The protein below binds the small molecule below.
Small molecule (SMILES): Brc1nc2nc[nH]c2c(Br)c1Br

Sequence of chain 1.A:
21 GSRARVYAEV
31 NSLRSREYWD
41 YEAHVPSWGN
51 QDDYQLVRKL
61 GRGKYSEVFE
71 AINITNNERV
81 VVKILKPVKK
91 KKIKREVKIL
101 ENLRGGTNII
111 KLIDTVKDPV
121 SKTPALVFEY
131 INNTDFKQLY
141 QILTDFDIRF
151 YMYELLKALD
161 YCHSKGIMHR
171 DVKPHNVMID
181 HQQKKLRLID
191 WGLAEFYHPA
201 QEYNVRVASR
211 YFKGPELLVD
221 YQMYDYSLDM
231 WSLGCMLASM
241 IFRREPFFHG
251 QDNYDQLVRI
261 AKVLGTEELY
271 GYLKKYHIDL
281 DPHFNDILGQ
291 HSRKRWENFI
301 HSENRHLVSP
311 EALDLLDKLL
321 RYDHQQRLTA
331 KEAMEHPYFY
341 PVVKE

Binding-site contacts:
Ligand atom BR1 contacts residue VAL81 of chain 1.A at 4.2 Å.
Ligand atom C06 contacts residue EDO1 of chain 1.D at 3.5 Å.
Ligand atom N01 contacts residue LEU60 of chain 1.A at 4.1 Å.
Ligand atom N03 contacts residue EDO1 of chain 1.D at 3.7 Å.
Ligand atom C04 contacts residue EDO1 of chain 1.E at 4.5 Å.
Ligand atom N05 contacts residue VAL81 of chain 1.A at 4.2 Å.
Ligand atom N05 contacts residue ILE189 of chain 1.A at 3.5 Å.
Ligand atom C04 contacts residue VAL68 of chain 1.A at 3.8 Å (hydrophobic).
Ligand atom BR1 contacts residue ILE131 of chain 1.A at 3.0 Å.
Ligand atom BR2 contacts residue GLU129 of chain 1.A at 3.0 Å.
Ligand atom BR3 contacts residue PHE128 of chain 1.A at 3.5 Å.
Ligand atom C10 contacts residue LEU60 of chain 1.A at 4.3 Å (hydrophobic).
Ligand atom N03 contacts residue VAL68 of chain 1.A at 4.0 Å.
Ligand atom BR2 contacts residue ILE131 of chain 1.A at 4.2 Å.
Ligand atom BR2 contacts residue VAL81 of chain 1.A at 3.7 Å.
Ligand atom C04 contacts residue EDO1 of chain 1.D at 3.5 Å.
Ligand atom N03 contacts residue ILE189 of chain 1.A at 4.1 Å.
Ligand atom BR1 contacts residue LEU60 of chain 1.A at 4.4 Å.
Ligand atom C02 contacts residue EDO1 of chain 1.E at 3.7 Å.
Ligand atom C12 contacts residue LEU60 of chain 1.A at 4.2 Å (hydrophobic).
Ligand atom BR3 contacts residue EDO1 of chain 1.D at 3.3 Å.
Ligand atom N01 contacts residue MET178 of chain 1.A at 3.9 Å.
Ligand atom C10 contacts residue MET178 of chain 1.A at 3.8 Å (hydrophobic).
Ligand atom C06 contacts residue VAL81 of chain 1.A at 3.8 Å (hydrophobic).
Ligand atom C12 contacts residue MET178 of chain 1.A at 3.8 Å (hydrophobic).
Ligand atom C12 contacts residue ILE189 of chain 1.A at 4.4 Å (hydrophobic).
Ligand atom N05 contacts residue EDO1 of chain 1.D at 2.6 Å (h-bond).
Ligand atom N05 contacts residue VAL68 of chain 1.A at 3.7 Å.
Ligand atom C06 contacts residue VAL68 of chain 1.A at 4.3 Å (hydrophobic).
Ligand atom C04 contacts residue ILE189 of chain 1.A at 3.8 Å (hydrophobic).
Ligand atom C02 contacts residue LEU60 of chain 1.A at 4.0 Å (hydrophobic).
Ligand atom C06 contacts residue ILE189 of chain 1.A at 3.9 Å (hydrophobic).
Ligand atom BR1 contacts residue MET178 of chain 1.A at 4.0 Å.
Ligand atom C08 contacts residue VAL81 of chain 1.A at 3.9 Å (hydrophobic).
Ligand atom BR3 contacts residue ILE110 of chain 1.A at 4.3 Å.
Ligand atom BR3 contacts residue ILE189 of chain 1.A at 4.2 Å.
Ligand atom BR3 contacts residue VAL81 of chain 1.A at 4.1 Å.
Ligand atom N03 contacts residue EDO1 of chain 1.E at 3.5 Å.
Ligand atom BR2 contacts residue ILE110 of chain 1.A at 3.7 Å.
Ligand atom C10 contacts residue VAL81 of chain 1.A at 4.1 Å (hydrophobic).